Binding-site contacts:
Ligand atom O3 contacts residue PHE467 of chain 1.G at 4.3 Å.
Ligand atom C4 contacts residue ASP459 of chain 1.G at 3.1 Å.
Ligand atom C3 contacts residue PHE296 of chain 1.G at 3.6 Å (hydrophobic).
Ligand atom C17 contacts residue THR303 of chain 1.G at 3.9 Å.
Ligand atom C18 contacts residue MET173 of chain 1.G at 4.0 Å (hydrophobic).
Ligand atom C2 contacts residue ASP459 of chain 1.G at 3.7 Å.
Ligand atom C8 contacts residue PHE467 of chain 1.G at 3.5 Å (hydrophobic).
Ligand atom C18 contacts residue THR303 of chain 1.G at 4.0 Å.
Ligand atom C18 contacts residue PHE467 of chain 1.G at 4.0 Å (hydrophobic).
Ligand atom C contacts residue ASP459 of chain 1.G at 3.3 Å.
Ligand atom O3 contacts residue VAL301 of chain 1.G at 3.7 Å.
Ligand atom C8 contacts residue TRP176 of chain 1.G at 3.5 Å (hydrophobic).
Ligand atom C17 contacts residue VAL301 of chain 1.G at 3.4 Å (hydrophobic).
Ligand atom C18 contacts residue PHE169 of chain 1.G at 4.3 Å (hydrophobic).
Ligand atom C1 contacts residue MET172 of chain 1.G at 4.3 Å (hydrophobic).
Ligand atom N contacts residue TRP176 of chain 1.G at 3.6 Å.
Ligand atom C7 contacts residue ASP459 of chain 1.G at 4.2 Å.
Ligand atom C2 contacts residue PHE296 of chain 1.G at 3.8 Å (hydrophobic).
Ligand atom C8 contacts residue THR303 of chain 1.G at 4.3 Å.
Ligand atom O3 contacts residue MET173 of chain 1.G at 4.4 Å.
Ligand atom C8 contacts residue ASP459 of chain 1.G at 4.2 Å.
Ligand atom C3 contacts residue VAL119 of chain 1.G at 4.3 Å (hydrophobic).
Ligand atom C3 contacts residue PHE169 of chain 1.G at 4.1 Å (hydrophobic).
Ligand atom C5 contacts residue ASP459 of chain 1.G at 3.5 Å.
Ligand atom C7 contacts residue THR303 of chain 1.G at 4.1 Å.
Ligand atom C1 contacts residue ASP459 of chain 1.G at 3.7 Å.
Ligand atom O2 contacts residue TRP176 of chain 1.G at 4.0 Å.
Ligand atom O3 contacts residue ASN168 of chain 1.G at 4.0 Å.
Ligand atom O3 contacts residue THR303 of chain 1.G at 3.7 Å.
Ligand atom N contacts residue PHE467 of chain 1.G at 4.0 Å.
Ligand atom C2 contacts residue PHE169 of chain 1.G at 3.5 Å (hydrophobic).
Ligand atom O2 contacts residue PHE467 of chain 1.G at 3.6 Å.
Ligand atom C3 contacts residue ASP459 of chain 1.G at 3.2 Å.
Ligand atom C1 contacts residue PHE169 of chain 1.G at 4.3 Å (hydrophobic).
Ligand atom O3 contacts residue ALA302 of chain 1.G at 3.1 Å (h-bond).
Ligand atom N contacts residue ASP459 of chain 1.G at 3.7 Å.
Ligand atom O2 contacts residue MET173 of chain 1.G at 3.4 Å.
Ligand atom C17 contacts residue PHE169 of chain 1.G at 3.7 Å (hydrophobic).
Ligand atom C18 contacts residue VAL301 of chain 1.G at 4.0 Å (hydrophobic).
Ligand atom C18 contacts residue ALA302 of chain 1.G at 4.2 Å (hydrophobic).

Sequence of chain 1.G:
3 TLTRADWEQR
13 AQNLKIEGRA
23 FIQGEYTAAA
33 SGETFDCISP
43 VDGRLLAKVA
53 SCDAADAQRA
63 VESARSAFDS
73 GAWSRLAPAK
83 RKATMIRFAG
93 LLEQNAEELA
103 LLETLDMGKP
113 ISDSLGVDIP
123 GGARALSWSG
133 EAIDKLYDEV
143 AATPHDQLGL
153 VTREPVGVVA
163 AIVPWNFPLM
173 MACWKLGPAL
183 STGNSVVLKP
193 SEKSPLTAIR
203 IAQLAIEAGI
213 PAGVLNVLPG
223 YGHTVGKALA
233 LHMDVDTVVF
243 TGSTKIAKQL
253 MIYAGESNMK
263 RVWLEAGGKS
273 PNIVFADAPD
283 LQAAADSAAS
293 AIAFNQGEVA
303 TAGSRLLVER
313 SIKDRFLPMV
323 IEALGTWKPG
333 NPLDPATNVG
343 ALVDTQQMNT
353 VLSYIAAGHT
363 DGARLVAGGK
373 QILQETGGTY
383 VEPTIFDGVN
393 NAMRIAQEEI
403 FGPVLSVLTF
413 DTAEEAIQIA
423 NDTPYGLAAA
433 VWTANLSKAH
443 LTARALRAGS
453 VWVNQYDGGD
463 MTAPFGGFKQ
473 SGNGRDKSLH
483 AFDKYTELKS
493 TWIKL

This protein binds this small molecule.
Small molecule (SMILES): O=C(O)Cc1c[nH]c2ccccc12